Sequence of chain 28.B:
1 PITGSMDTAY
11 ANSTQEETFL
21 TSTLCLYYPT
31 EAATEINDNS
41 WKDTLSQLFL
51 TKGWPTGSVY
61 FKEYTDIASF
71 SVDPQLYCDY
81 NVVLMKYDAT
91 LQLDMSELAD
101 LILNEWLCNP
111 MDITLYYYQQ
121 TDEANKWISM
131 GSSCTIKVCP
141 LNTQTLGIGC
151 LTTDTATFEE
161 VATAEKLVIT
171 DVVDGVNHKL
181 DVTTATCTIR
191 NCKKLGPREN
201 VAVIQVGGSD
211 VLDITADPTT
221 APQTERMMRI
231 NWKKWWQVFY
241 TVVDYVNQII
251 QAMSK

The protein below binds the small molecule below.
Small molecule (SMILES): CC(=O)N[C@H]1[C@H](O[C@H]2[C@H](O)[C@@H](NC(C)=O)CO[C@@H]2CO)O[C@H](CO)[C@@H](O)[C@@H]1O

Binding-site contacts:
Ligand atom C1 contacts residue ASN12 of chain 28.B at 2.2 Å.
Ligand atom C2 contacts residue ASN12 of chain 28.B at 3.2 Å.
Ligand atom C7 contacts residue ASN12 of chain 28.B at 3.9 Å.
Ligand atom C5 contacts residue ASN12 of chain 28.B at 4.1 Å.
Ligand atom N2 contacts residue ASN12 of chain 28.B at 3.8 Å.
Ligand atom O5 contacts residue ASN12 of chain 28.B at 2.7 Å (h-bond).
Ligand atom O7 contacts residue ASN12 of chain 28.B at 3.7 Å.